Sequence of chain 1.B:
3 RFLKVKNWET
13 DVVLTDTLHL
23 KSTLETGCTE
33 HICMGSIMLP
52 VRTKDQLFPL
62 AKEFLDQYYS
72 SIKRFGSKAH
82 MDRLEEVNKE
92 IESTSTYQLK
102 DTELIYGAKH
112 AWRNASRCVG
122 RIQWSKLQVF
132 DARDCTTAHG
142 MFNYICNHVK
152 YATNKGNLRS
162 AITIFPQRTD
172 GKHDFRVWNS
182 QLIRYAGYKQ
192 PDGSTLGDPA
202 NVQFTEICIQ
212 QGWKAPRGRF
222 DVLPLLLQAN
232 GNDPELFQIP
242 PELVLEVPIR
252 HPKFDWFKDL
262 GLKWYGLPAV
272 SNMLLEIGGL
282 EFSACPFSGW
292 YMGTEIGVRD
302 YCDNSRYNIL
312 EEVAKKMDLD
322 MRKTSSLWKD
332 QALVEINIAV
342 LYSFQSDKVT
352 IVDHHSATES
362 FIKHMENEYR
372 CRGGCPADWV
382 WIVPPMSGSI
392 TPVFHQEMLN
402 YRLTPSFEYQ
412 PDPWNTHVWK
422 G

The protein below binds the small molecule below.
Small molecule (SMILES): Cc1cc(N)nc(CCc2cccc(CCc3cc(C)nc(N)c3)n2)c1

Binding-site contacts:
Ligand atom C16 contacts residue HEM1 of chain 1.H at 3.8 Å.
Ligand atom C12 contacts residue VAL271 of chain 1.B at 3.5 Å (hydrophobic).
Ligand atom C9 contacts residue VAL271 of chain 1.B at 3.6 Å (hydrophobic).
Ligand atom C3 contacts residue PRO269 of chain 1.B at 3.9 Å (hydrophobic).
Ligand atom C4 contacts residue PRO269 of chain 1.B at 4.0 Å (hydrophobic).
Ligand atom C25 contacts residue GLY290 of chain 1.B at 3.5 Å.
Ligand atom C14 contacts residue VAL271 of chain 1.B at 3.5 Å (hydrophobic).
Ligand atom C14 contacts residue HEM1 of chain 1.H at 3.5 Å.
Ligand atom C5 contacts residue HEM1 of chain 1.H at 3.2 Å.
Ligand atom N10 contacts residue VAL271 of chain 1.B at 3.6 Å.
Ligand atom C8 contacts residue HEM1 of chain 1.H at 3.4 Å.
Ligand atom C8 contacts residue GLU296 of chain 1.B at 3.3 Å.
Ligand atom C11 contacts residue VAL271 of chain 1.B at 3.6 Å (hydrophobic).
Ligand atom C7 contacts residue GLU296 of chain 1.B at 3.4 Å.
Ligand atom C9 contacts residue HEM1 of chain 1.H at 3.7 Å.
Ligand atom C2 contacts residue PRO269 of chain 1.B at 3.7 Å (hydrophobic).
Ligand atom N26 contacts residue HEM1 of chain 1.H at 3.1 Å.
Ligand atom N26 contacts residue GLU296 of chain 1.B at 2.7 Å (salt-bridge).
Ligand atom N26 contacts residue TYR292 of chain 1.B at 3.7 Å.
Ligand atom C2 contacts residue GLU296 of chain 1.B at 3.5 Å.
Ligand atom C25 contacts residue HEM1 of chain 1.H at 3.5 Å.
Ligand atom C5 contacts residue TRP291 of chain 1.B at 3.9 Å (hydrophobic).
Ligand atom C6 contacts residue GLU296 of chain 1.B at 3.5 Å.
Ligand atom N26 contacts residue TRP291 of chain 1.B at 2.7 Å (h-bond).
Ligand atom C18 contacts residue TYR410 of chain 1.B at 3.8 Å (hydrophobic).
Ligand atom C24 contacts residue LEU41 of chain 1.B at 3.7 Å (hydrophobic).
Ligand atom C6 contacts residue PRO269 of chain 1.B at 3.9 Å (hydrophobic).
Ligand atom C6 contacts residue TRP291 of chain 1.B at 3.6 Å (hydrophobic).
Ligand atom N10 contacts residue HEM1 of chain 1.H at 3.7 Å.
Ligand atom C25 contacts residue SER289 of chain 1.B at 3.8 Å.
Ligand atom N1 contacts residue PRO269 of chain 1.B at 3.8 Å.
Ligand atom C3 contacts residue VAL271 of chain 1.B at 4.0 Å (hydrophobic).
Ligand atom C6 contacts residue HEM1 of chain 1.H at 3.5 Å.
Ligand atom N1 contacts residue GLU296 of chain 1.B at 2.7 Å (salt-bridge).
Ligand atom C25 contacts residue PRO269 of chain 1.B at 3.9 Å (hydrophobic).
Ligand atom C5 contacts residue PRO269 of chain 1.B at 3.9 Å (hydrophobic).
Ligand atom C12 contacts residue HEM1 of chain 1.H at 3.2 Å.
Ligand atom C25 contacts residue PHE288 of chain 1.B at 3.6 Å (hydrophobic).
Ligand atom C13 contacts residue VAL271 of chain 1.B at 3.5 Å (hydrophobic).
Ligand atom C13 contacts residue HEM1 of chain 1.H at 3.3 Å.